Binding-site contacts:
Ligand atom CAI contacts residue TYR135 of chain 1.E at 4.3 Å (hydrophobic).
Ligand atom CAP contacts residue LEU128 of chain 1.E at 4.5 Å (hydrophobic).
Ligand atom CBI contacts residue PLM1 of chain 1.H at 4.4 Å.
Ligand atom CAI contacts residue VAL132 of chain 1.E at 4.5 Å (hydrophobic).
Ligand atom CAP contacts residue PLM1 of chain 1.H at 3.6 Å.
Ligand atom OAG contacts residue LEU136 of chain 1.E at 4.0 Å.
Ligand atom CAN contacts residue ILE208 of chain 1.E at 4.5 Å (hydrophobic).
Ligand atom CAO contacts residue ILE208 of chain 1.E at 3.9 Å (hydrophobic).
Ligand atom CAM contacts residue TYR139 of chain 1.E at 4.2 Å (hydrophobic).
Ligand atom CAQ contacts residue VAL132 of chain 1.E at 3.7 Å (hydrophobic).
Ligand atom CAQ contacts residue PLM1 of chain 1.H at 4.2 Å.
Ligand atom CAQ contacts residue ILE208 of chain 1.E at 4.2 Å (hydrophobic).
Ligand atom CAP contacts residue ILE208 of chain 1.E at 4.4 Å (hydrophobic).
Ligand atom CAB contacts residue ALA201 of chain 1.E at 4.4 Å (hydrophobic).
Ligand atom OAG contacts residue TYR139 of chain 1.E at 3.7 Å.
Ligand atom CAT contacts residue PLM1 of chain 1.H at 3.9 Å.
Ligand atom OAG contacts residue PLM1 of chain 1.H at 3.9 Å.
Ligand atom CAI contacts residue LEU212 of chain 1.E at 4.4 Å (hydrophobic).
Ligand atom CAV contacts residue TYR135 of chain 1.E at 3.8 Å (hydrophobic).
Ligand atom CAB contacts residue VAL205 of chain 1.E at 3.9 Å (hydrophobic).
Ligand atom CAA contacts residue MET204 of chain 1.E at 4.4 Å (hydrophobic).
Ligand atom OAH contacts residue PLM1 of chain 1.H at 4.4 Å.
Ligand atom CBB contacts residue ILE208 of chain 1.E at 4.0 Å (hydrophobic).
Ligand atom CAJ contacts residue ILE208 of chain 1.E at 3.8 Å (hydrophobic).
Ligand atom OAF contacts residue PLM1 of chain 1.H at 4.2 Å.
Ligand atom CAY contacts residue TYR139 of chain 1.E at 4.0 Å (hydrophobic).
Ligand atom OAG contacts residue ASN140 of chain 1.E at 4.4 Å.
Ligand atom CAK contacts residue VAL132 of chain 1.E at 3.8 Å (hydrophobic).
Ligand atom CAE contacts residue ILE208 of chain 1.E at 4.2 Å (hydrophobic).
Ligand atom CAX contacts residue PLM1 of chain 1.H at 4.2 Å.
Ligand atom CBG contacts residue PLM1 of chain 1.H at 4.0 Å.
Ligand atom CBE contacts residue PLM1 of chain 1.H at 3.7 Å.

Sequence of chain 1.E:
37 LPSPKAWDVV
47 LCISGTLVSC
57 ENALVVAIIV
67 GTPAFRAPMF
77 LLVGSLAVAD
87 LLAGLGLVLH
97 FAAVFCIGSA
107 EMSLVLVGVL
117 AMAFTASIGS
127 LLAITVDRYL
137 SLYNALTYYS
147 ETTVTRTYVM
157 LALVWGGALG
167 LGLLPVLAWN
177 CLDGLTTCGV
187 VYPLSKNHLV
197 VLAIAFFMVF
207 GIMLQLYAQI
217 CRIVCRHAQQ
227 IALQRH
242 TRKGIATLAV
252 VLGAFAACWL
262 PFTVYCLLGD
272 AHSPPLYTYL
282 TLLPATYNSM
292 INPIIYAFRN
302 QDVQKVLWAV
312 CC

A protein and the small-molecule ligand that binds it are described below.
Small molecule (SMILES): CC(C)CCC[C@@H](C)[C@H]1CC[C@H]2[C@@H]3CC=C4C[C@@H](OC(=O)CCC(=O)O)CC[C@]4(C)[C@H]3CC[C@]12C